Sequence of chain 1.D:
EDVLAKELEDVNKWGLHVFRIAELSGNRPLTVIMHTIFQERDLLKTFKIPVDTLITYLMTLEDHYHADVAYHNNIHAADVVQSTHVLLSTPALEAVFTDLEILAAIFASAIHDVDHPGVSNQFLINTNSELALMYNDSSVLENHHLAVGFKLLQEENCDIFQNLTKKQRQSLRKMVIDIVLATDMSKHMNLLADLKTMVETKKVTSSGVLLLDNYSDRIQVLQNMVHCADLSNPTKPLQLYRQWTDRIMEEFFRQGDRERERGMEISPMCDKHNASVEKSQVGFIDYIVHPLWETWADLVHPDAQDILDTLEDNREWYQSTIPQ

This protein binds this small molecule.
Small molecule (SMILES): COc1ccc2ccc(=O)oc2c1CC=C(C)C

Binding-site contacts:
Ligand atom C17 contacts residue SER294 of chain 1.D at 4.1 Å.
Ligand atom O01 contacts residue GLN295 of chain 1.D at 2.6 Å (h-bond).
Ligand atom O02 contacts residue PHE298 of chain 1.D at 3.9 Å.
Ligand atom C08 contacts residue PHE298 of chain 1.D at 3.7 Å (hydrophobic).
Ligand atom C12 contacts residue ASN247 of chain 1.D at 3.0 Å.
Ligand atom C06 contacts residue GLN295 of chain 1.D at 3.9 Å.
Ligand atom C14 contacts residue ILE262 of chain 1.D at 4.3 Å (hydrophobic).
Ligand atom C13 contacts residue MET283 of chain 1.D at 4.0 Å (hydrophobic).
Ligand atom C09 contacts residue PHE266 of chain 1.D at 3.8 Å (hydrophobic).
Ligand atom C11 contacts residue PHE298 of chain 1.D at 4.1 Å (hydrophobic).
Ligand atom C07 contacts residue ASN247 of chain 1.D at 4.3 Å.
Ligand atom O01 contacts residue PHE298 of chain 1.D at 3.8 Å.
Ligand atom O01 contacts residue ILE262 of chain 1.D at 4.0 Å.
Ligand atom C15 contacts residue THR259 of chain 1.D at 3.8 Å.
Ligand atom C14 contacts residue ASN247 of chain 1.D at 3.2 Å.
Ligand atom C10 contacts residue TYR85 of chain 1.D at 4.0 Å (hydrophobic).
Ligand atom O03 contacts residue THR259 of chain 1.D at 2.6 Å (h-bond).
Ligand atom C05 contacts residue PHE298 of chain 1.D at 3.4 Å (hydrophobic).
Ligand atom C17 contacts residue MET283 of chain 1.D at 2.8 Å (hydrophobic).
Ligand atom O03 contacts residue TYR255 of chain 1.D at 3.5 Å.
Ligand atom C17 contacts residue PHE266 of chain 1.D at 3.7 Å (hydrophobic).
Ligand atom C06 contacts residue PHE298 of chain 1.D at 3.6 Å (hydrophobic).
Ligand atom C05 contacts residue GLN295 of chain 1.D at 3.9 Å.
Ligand atom O03 contacts residue GLN295 of chain 1.D at 2.5 Å (h-bond).
Ligand atom C12 contacts residue TYR85 of chain 1.D at 3.8 Å (hydrophobic).
Ligand atom C16 contacts residue PHE298 of chain 1.D at 4.3 Å (hydrophobic).
Ligand atom C14 contacts residue TRP258 of chain 1.D at 4.3 Å (hydrophobic).
Ligand atom C10 contacts residue ILE262 of chain 1.D at 4.3 Å (hydrophobic).
Ligand atom C07 contacts residue ILE262 of chain 1.D at 4.2 Å (hydrophobic).
Ligand atom C15 contacts residue ILE262 of chain 1.D at 4.0 Å (hydrophobic).
Ligand atom C06 contacts residue ILE262 of chain 1.D at 4.2 Å (hydrophobic).
Ligand atom C15 contacts residue TYR255 of chain 1.D at 4.2 Å (hydrophobic).
Ligand atom C13 contacts residue PHE266 of chain 1.D at 3.8 Å (hydrophobic).
Ligand atom C09 contacts residue GLN295 of chain 1.D at 4.1 Å.
Ligand atom C18 contacts residue PHE266 of chain 1.D at 4.3 Å (hydrophobic).
Ligand atom O03 contacts residue ILE262 of chain 1.D at 4.2 Å.
Ligand atom C04 contacts residue PHE298 of chain 1.D at 3.5 Å (hydrophobic).
Ligand atom C07 contacts residue PHE298 of chain 1.D at 4.1 Å (hydrophobic).
Ligand atom C15 contacts residue GLN295 of chain 1.D at 2.9 Å.
Ligand atom C16 contacts residue MET283 of chain 1.D at 4.2 Å (hydrophobic).